Sequence of chain 1.C:
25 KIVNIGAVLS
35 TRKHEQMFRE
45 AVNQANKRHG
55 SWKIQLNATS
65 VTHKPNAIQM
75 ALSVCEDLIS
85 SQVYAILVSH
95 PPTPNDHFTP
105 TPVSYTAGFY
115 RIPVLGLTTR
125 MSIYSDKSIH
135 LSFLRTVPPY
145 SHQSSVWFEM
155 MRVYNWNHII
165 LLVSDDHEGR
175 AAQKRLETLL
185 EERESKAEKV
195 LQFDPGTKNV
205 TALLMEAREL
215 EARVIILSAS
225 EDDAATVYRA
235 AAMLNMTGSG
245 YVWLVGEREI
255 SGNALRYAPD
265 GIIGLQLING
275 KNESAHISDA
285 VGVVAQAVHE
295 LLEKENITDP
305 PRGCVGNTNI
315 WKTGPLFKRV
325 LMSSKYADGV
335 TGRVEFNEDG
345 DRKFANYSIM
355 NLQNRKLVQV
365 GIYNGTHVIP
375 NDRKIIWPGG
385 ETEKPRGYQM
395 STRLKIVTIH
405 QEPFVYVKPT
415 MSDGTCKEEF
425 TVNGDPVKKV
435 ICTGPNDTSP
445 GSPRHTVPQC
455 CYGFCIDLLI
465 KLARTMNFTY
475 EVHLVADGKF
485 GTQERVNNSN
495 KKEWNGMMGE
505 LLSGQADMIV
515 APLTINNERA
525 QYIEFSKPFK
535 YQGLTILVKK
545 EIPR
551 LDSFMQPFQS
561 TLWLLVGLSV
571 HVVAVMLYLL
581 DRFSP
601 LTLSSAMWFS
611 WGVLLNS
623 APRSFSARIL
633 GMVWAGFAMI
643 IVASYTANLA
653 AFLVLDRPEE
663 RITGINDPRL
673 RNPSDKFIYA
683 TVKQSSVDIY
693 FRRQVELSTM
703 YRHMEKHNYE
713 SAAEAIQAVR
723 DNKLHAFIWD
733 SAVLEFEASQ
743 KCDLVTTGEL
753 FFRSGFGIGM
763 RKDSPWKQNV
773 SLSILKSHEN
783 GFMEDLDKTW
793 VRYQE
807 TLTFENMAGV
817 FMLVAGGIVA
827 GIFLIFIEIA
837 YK

Binding-site contacts:
Ligand atom C4 contacts residue ASN471 of chain 1.C at 4.2 Å.
Ligand atom O7 contacts residue ASN471 of chain 1.C at 4.0 Å.
Ligand atom C8 contacts residue ASN471 of chain 1.C at 3.5 Å.
Ligand atom C2 contacts residue ASN471 of chain 1.C at 2.4 Å.
Ligand atom C5 contacts residue ASN471 of chain 1.C at 3.7 Å.
Ligand atom N2 contacts residue ASN471 of chain 1.C at 2.8 Å (h-bond).
Ligand atom O5 contacts residue ASN471 of chain 1.C at 2.4 Å (h-bond).
Ligand atom C7 contacts residue ASN471 of chain 1.C at 3.2 Å.
Ligand atom C3 contacts residue ASN471 of chain 1.C at 3.8 Å.
Ligand atom C1 contacts residue ASN471 of chain 1.C at 1.4 Å.

The protein below binds the small molecule below.
Small molecule (SMILES): CC(=O)N[C@@H]1[C@@H](O)[C@H](O)[C@@H](CO)O[C@H]1O